Binding-site contacts:
Ligand atom CB contacts residue LNK1 of chain 1.B at 4.3 Å.
Ligand atom O contacts residue LNK1 of chain 1.B at 3.8 Å.
Ligand atom OE1 contacts residue LNK1 of chain 1.B at 2.8 Å.
Ligand atom NE2 contacts residue LNK1 of chain 1.B at 1.4 Å.
Ligand atom CD contacts residue LNK1 of chain 1.B at 2.5 Å.
Ligand atom CG contacts residue LNK1 of chain 1.B at 3.9 Å.
Ligand atom CD contacts residue LNK1 of chain 1.B at 4.4 Å.
Ligand atom CG contacts residue LNK1 of chain 1.B at 3.8 Å.
Ligand atom N contacts residue LNK1 of chain 1.B at 4.1 Å.
Ligand atom OE2 contacts residue LNK1 of chain 1.B at 3.9 Å.
Ligand atom C contacts residue LNK1 of chain 1.B at 4.3 Å.
Ligand atom CB contacts residue LNK1 of chain 1.B at 3.6 Å.

The small molecule below binds the protein below.
Small molecule (SMILES): CC(=O)N[C@@H](CCCNC(N)=[NH2+])C(=O)N[C@@H](C)C(=O)NCC(=O)N1CCC[C@H]1C(=O)N[C@@H](CC(C)C)C(=O)N[C@@H](CCC(N)=O)C(=O)N[C@@H](Cc1c[nH]c2ccccc12)C(=O)N[C@@H](CC(C)C)C(=O)N[C@@H](C)C(=O)N[C@@H](CCC(=O)O)C(=O)N[C@@H](CCCC[NH3+])C(=O)N[C@@H](Cc1ccc(O)cc1)C(=O)N[C@@H](CCC(N)=O)C(=O)NCC(N)=O